The small molecule below binds the protein below.
Small molecule (SMILES): OC[C@@H]1O[C@@H](O)[C@H](O)[C@H]1O

Binding-site contacts:
Ligand atom C5 contacts residue ASP88 of chain 1.A at 3.2 Å.
Ligand atom C4 contacts residue FUB1 of chain 1.J at 0.0 Å.
Ligand atom C1 contacts residue ARG89 of chain 1.A at 3.8 Å.
Ligand atom O5 contacts residue ARG89 of chain 1.A at 3.0 Å (salt-bridge).
Ligand atom O1 contacts residue PHE167 of chain 1.A at 3.6 Å.
Ligand atom C5 contacts residue TRP14 of chain 1.A at 3.9 Å (hydrophobic).
Ligand atom O3 contacts residue LEU243 of chain 1.A at 3.7 Å.
Ligand atom O3 contacts residue ARG143 of chain 1.A at 2.8 Å (salt-bridge).
Ligand atom O2 contacts residue FUB1 of chain 1.J at 0.0 Å (h-bond).
Ligand atom O1 contacts residue FUB1 of chain 1.J at 1.1 Å.
Ligand atom O1 contacts residue ARG89 of chain 1.A at 3.5 Å (salt-bridge).
Ligand atom O2 contacts residue ASP223 of chain 1.A at 2.6 Å (salt-bridge).
Ligand atom O2 contacts residue SER12 of chain 1.A at 2.9 Å (h-bond).
Ligand atom O4 contacts residue GLU11 of chain 1.A at 3.7 Å.
Ligand atom O1 contacts residue SER12 of chain 1.A at 3.6 Å (h-bond).
Ligand atom O5 contacts residue ALA139 of chain 1.A at 3.7 Å.
Ligand atom C1 contacts residue SER12 of chain 1.A at 3.6 Å.
Ligand atom C3 contacts residue FUB1 of chain 1.J at 0.0 Å.
Ligand atom C3 contacts residue ASP223 of chain 1.A at 3.3 Å.
Ligand atom C2 contacts residue ASP223 of chain 1.A at 3.5 Å.
Ligand atom O5 contacts residue ASP88 of chain 1.A at 2.6 Å (salt-bridge).
Ligand atom C3 contacts residue TRP14 of chain 1.A at 3.9 Å (hydrophobic).
Ligand atom O2 contacts residue ASN195 of chain 1.A at 3.0 Å (h-bond).
Ligand atom C1 contacts residue GLU11 of chain 1.A at 3.2 Å.
Ligand atom O5 contacts residue ARG15 of chain 1.A at 3.3 Å (salt-bridge).
Ligand atom C5 contacts residue FUB1 of chain 1.J at 0.0 Å.
Ligand atom C5 contacts residue ARG15 of chain 1.A at 3.7 Å.
Ligand atom O4 contacts residue FUB1 of chain 1.J at 0.0 Å (h-bond).
Ligand atom C1 contacts residue ARG15 of chain 1.A at 3.8 Å.
Ligand atom O3 contacts residue FUB1 of chain 1.J at 0.0 Å (h-bond).
Ligand atom O2 contacts residue TRP14 of chain 1.A at 3.7 Å.
Ligand atom C1 contacts residue FUB1 of chain 1.J at 0.4 Å.
Ligand atom O4 contacts residue ARG89 of chain 1.A at 2.9 Å (salt-bridge).
Ligand atom O5 contacts residue FUB1 of chain 1.J at 0.0 Å (h-bond).
Ligand atom C2 contacts residue FUB1 of chain 1.J at 0.1 Å.
Ligand atom C2 contacts residue SER12 of chain 1.A at 3.8 Å.
Ligand atom O4 contacts residue ARG15 of chain 1.A at 3.2 Å (salt-bridge).
Ligand atom C2 contacts residue ASN195 of chain 1.A at 3.6 Å.
Ligand atom O3 contacts residue ASP223 of chain 1.A at 2.5 Å (salt-bridge).
Ligand atom O1 contacts residue GLU11 of chain 1.A at 2.6 Å (salt-bridge).

Sequence of chain 1.A:
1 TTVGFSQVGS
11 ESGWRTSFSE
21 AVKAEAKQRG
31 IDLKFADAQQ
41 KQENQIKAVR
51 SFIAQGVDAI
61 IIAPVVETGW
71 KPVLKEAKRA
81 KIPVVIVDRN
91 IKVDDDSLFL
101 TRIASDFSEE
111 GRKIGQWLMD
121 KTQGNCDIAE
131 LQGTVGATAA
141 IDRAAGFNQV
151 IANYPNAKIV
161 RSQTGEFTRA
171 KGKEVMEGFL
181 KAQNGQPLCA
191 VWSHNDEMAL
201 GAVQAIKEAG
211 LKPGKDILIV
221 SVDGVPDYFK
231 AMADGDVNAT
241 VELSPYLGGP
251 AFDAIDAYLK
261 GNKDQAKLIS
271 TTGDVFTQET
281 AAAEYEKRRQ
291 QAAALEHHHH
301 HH